Sequence of chain 1.C:
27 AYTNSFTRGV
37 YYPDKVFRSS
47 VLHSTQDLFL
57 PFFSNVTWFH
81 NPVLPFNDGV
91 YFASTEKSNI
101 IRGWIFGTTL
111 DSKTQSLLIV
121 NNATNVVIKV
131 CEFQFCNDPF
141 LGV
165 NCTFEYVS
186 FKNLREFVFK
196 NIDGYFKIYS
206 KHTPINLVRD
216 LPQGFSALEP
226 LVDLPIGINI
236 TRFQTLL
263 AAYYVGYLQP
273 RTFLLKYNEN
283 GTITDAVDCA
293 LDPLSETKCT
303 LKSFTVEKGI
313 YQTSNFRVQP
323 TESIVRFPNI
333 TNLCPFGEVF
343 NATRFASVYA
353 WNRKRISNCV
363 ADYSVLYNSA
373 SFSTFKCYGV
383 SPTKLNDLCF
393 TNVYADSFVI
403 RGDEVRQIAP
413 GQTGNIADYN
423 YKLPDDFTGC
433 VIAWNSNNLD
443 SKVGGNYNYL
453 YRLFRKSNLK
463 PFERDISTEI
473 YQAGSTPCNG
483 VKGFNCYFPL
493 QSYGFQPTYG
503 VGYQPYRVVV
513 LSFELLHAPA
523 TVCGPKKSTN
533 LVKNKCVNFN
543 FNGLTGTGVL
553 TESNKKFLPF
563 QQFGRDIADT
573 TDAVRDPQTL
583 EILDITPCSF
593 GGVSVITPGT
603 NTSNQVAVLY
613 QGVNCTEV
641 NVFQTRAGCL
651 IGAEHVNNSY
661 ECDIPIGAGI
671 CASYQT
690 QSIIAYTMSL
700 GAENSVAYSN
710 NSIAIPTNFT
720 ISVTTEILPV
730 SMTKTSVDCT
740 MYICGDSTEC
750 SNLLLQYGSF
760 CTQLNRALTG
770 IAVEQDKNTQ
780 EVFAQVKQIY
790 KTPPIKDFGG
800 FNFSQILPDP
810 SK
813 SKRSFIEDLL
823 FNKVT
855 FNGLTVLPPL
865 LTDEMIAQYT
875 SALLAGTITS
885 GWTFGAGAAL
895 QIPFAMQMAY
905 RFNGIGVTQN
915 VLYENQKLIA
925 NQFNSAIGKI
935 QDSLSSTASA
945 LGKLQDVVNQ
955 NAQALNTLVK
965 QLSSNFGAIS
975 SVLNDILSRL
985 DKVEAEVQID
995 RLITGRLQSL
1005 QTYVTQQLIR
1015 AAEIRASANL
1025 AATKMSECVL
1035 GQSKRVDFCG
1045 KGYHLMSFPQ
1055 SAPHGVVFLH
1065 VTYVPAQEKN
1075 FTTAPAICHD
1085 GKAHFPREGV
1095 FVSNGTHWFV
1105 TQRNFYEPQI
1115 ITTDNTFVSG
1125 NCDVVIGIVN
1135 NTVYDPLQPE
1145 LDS

Binding-site contacts:
Ligand atom C8 contacts residue ASN234 of chain 1.C at 4.5 Å.
Ligand atom O7 contacts residue ASN234 of chain 1.C at 3.3 Å (h-bond).
Ligand atom C3 contacts residue ASN234 of chain 1.C at 3.8 Å.
Ligand atom N2 contacts residue ASN234 of chain 1.C at 3.0 Å (h-bond).
Ligand atom C4 contacts residue ASN234 of chain 1.C at 4.2 Å.
Ligand atom C2 contacts residue ASN234 of chain 1.C at 2.5 Å.
Ligand atom O7 contacts residue ILE233 of chain 1.C at 4.3 Å.
Ligand atom C5 contacts residue ASN234 of chain 1.C at 3.7 Å.
Ligand atom C7 contacts residue ASN234 of chain 1.C at 3.3 Å.
Ligand atom C1 contacts residue ASN234 of chain 1.C at 1.4 Å.
Ligand atom O5 contacts residue ASN234 of chain 1.C at 2.3 Å (h-bond).
Ligand atom C8 contacts residue ILE233 of chain 1.C at 4.0 Å (hydrophobic).

A small-molecule ligand and the protein it binds are described below.
Small molecule (SMILES): CC(=O)N[C@@H]1[C@@H](O)[C@H](O)[C@@H](CO)O[C@H]1O